The protein below binds the small molecule below.
Small molecule (SMILES): COc1cnc(OC)n2nc(NS(=O)(=O)c3c(OCC(F)F)cccc3C(F)(F)F)nc12

Sequence of chain 4.A:
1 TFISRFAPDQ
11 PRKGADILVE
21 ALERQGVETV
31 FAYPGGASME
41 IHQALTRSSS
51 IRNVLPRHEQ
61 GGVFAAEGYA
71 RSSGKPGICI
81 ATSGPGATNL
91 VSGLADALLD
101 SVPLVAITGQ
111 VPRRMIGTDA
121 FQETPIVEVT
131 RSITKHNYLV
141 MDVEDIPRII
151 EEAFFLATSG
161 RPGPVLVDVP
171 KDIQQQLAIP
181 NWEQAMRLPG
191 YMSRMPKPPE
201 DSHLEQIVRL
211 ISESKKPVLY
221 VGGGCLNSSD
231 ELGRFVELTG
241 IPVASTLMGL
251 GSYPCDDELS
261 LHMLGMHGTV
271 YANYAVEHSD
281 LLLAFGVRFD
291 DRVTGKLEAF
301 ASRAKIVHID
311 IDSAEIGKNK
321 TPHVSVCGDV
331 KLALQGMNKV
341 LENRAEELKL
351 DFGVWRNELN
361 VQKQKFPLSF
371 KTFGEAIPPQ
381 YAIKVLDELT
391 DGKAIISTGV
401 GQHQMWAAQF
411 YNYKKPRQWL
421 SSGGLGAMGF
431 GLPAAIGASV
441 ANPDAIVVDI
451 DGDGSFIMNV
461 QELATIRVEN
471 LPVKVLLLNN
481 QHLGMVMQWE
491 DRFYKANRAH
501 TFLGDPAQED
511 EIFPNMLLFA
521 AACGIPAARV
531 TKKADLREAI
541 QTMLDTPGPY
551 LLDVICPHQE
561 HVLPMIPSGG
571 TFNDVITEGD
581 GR

Sequence of chain 1.A:
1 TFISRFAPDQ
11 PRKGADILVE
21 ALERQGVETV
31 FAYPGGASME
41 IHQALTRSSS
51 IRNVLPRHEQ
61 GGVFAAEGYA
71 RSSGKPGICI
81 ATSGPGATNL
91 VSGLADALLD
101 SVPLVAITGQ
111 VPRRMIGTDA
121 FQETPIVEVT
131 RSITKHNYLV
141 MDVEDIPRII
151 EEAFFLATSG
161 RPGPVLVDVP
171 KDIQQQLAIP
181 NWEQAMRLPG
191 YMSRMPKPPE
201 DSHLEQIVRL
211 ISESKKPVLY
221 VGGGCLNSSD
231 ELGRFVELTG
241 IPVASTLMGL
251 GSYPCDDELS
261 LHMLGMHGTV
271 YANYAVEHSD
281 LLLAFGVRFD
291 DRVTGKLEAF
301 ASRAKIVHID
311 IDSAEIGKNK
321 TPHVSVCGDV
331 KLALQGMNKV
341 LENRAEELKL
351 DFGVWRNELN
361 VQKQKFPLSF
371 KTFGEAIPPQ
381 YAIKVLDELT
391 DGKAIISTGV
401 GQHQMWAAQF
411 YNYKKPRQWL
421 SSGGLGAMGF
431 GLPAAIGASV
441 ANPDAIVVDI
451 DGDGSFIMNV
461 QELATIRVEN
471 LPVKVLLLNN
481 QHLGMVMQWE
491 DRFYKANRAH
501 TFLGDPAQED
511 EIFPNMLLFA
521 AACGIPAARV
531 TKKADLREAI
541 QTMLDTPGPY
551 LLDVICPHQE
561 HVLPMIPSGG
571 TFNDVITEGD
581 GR

Binding-site contacts:
Ligand atom OAS contacts residue PHE121 of chain 1.A at 3.2 Å.
Ligand atom NAO contacts residue TRP489 of chain 4.A at 3.2 Å (h-bond).
Ligand atom NAP contacts residue TRP489 of chain 4.A at 3.5 Å.
Ligand atom CAX contacts residue TRP489 of chain 4.A at 3.5 Å (hydrophobic).
Ligand atom NAQ contacts residue TRP489 of chain 4.A at 3.4 Å.
Ligand atom OAS contacts residue ARG292 of chain 4.A at 2.7 Å (salt-bridge).
Ligand atom FAH contacts residue ALA37 of chain 1.A at 3.3 Å.
Ligand atom CAL contacts residue VAL111 of chain 1.A at 3.5 Å (hydrophobic).
Ligand atom OAU contacts residue ARG292 of chain 4.A at 3.0 Å (salt-bridge).
Ligand atom CBB contacts residue TRP489 of chain 4.A at 3.3 Å (hydrophobic).
Ligand atom FAH contacts residue SER83 of chain 1.A at 3.5 Å.
Ligand atom NAQ contacts residue GLY36 of chain 1.A at 3.4 Å.
Ligand atom FAE contacts residue GLY569 of chain 4.A at 3.4 Å.
Ligand atom FAE contacts residue ARG292 of chain 4.A at 3.5 Å.
Ligand atom OAD contacts residue ARG292 of chain 4.A at 3.2 Å (salt-bridge).
Ligand atom FAE contacts residue SER568 of chain 4.A at 2.9 Å.
Ligand atom NAP contacts residue ARG292 of chain 4.A at 3.2 Å (salt-bridge).
Ligand atom OAU contacts residue ASP291 of chain 4.A at 3.5 Å (salt-bridge).
Ligand atom OAU contacts residue SER568 of chain 4.A at 3.2 Å (h-bond).
Ligand atom NAO contacts residue F501 of chain 4.F at 3.5 Å.
Ligand atom CAB contacts residue MET485 of chain 4.A at 3.4 Å (hydrophobic).
Ligand atom NAO contacts residue MET485 of chain 4.A at 3.4 Å.
Ligand atom CAB contacts residue TRP489 of chain 4.A at 3.4 Å (hydrophobic).
Ligand atom FAE contacts residue ASP291 of chain 4.A at 2.8 Å.
Ligand atom FAI contacts residue PHE121 of chain 1.A at 3.5 Å.
Ligand atom CAZ contacts residue TRP489 of chain 4.A at 3.3 Å (hydrophobic).
Ligand atom OAT contacts residue TRP489 of chain 4.A at 3.4 Å.
Ligand atom FAG contacts residue LYS171 of chain 1.A at 3.4 Å.
Ligand atom CAB contacts residue VAL486 of chain 4.A at 3.5 Å (hydrophobic).
Ligand atom OAD contacts residue SER568 of chain 4.A at 2.5 Å (h-bond).
Ligand atom CAL contacts residue PHE121 of chain 1.A at 3.1 Å (hydrophobic).
Ligand atom OAT contacts residue GLY36 of chain 1.A at 3.5 Å.
Ligand atom NAR contacts residue LYS171 of chain 1.A at 2.9 Å (salt-bridge).
Ligand atom CAJ contacts residue PHE121 of chain 1.A at 3.4 Å (hydrophobic).
Ligand atom CBC contacts residue SER568 of chain 4.A at 3.4 Å.
Ligand atom CAW contacts residue ARG292 of chain 4.A at 3.3 Å.
Ligand atom NAQ contacts residue LYS171 of chain 1.A at 3.5 Å (salt-bridge).
Ligand atom NBD contacts residue TRP489 of chain 4.A at 3.4 Å.
Ligand atom OAC contacts residue SER568 of chain 4.A at 3.5 Å (h-bond).
Ligand atom FAF contacts residue SER568 of chain 4.A at 3.0 Å.